Binding-site contacts:
Ligand atom O2S contacts residue GLY222 of chain 29.A at 3.4 Å (h-bond).
Ligand atom C2 contacts residue TRP374 of chain 29.A at 4.0 Å (hydrophobic).
Ligand atom C3 contacts residue ASP229 of chain 29.A at 4.4 Å.
Ligand atom O3S contacts residue ARG224 of chain 29.A at 3.8 Å.
Ligand atom S1 contacts residue ARG224 of chain 29.A at 4.0 Å.
Ligand atom S1 contacts residue TRP374 of chain 29.A at 4.4 Å.
Ligand atom O1S contacts residue TRP374 of chain 29.A at 4.0 Å.
Ligand atom O2S contacts residue LYS215 of chain 29.A at 3.1 Å (salt-bridge).
Ligand atom S1 contacts residue LYS215 of chain 29.A at 4.1 Å.
Ligand atom C1 contacts residue ARG224 of chain 29.A at 4.1 Å.
Ligand atom C3 contacts residue TRP374 of chain 29.A at 4.0 Å (hydrophobic).
Ligand atom C2 contacts residue ARG224 of chain 29.A at 4.0 Å.
Ligand atom O1S contacts residue PHE223 of chain 29.A at 3.2 Å.
Ligand atom N1 contacts residue TRP374 of chain 29.A at 3.5 Å.
Ligand atom O1S contacts residue LYS215 of chain 29.A at 3.9 Å.
Ligand atom C1 contacts residue TRP374 of chain 29.A at 3.3 Å (hydrophobic).
Ligand atom S1 contacts residue GLY222 of chain 29.A at 3.8 Å.
Ligand atom O1S contacts residue ARG224 of chain 29.A at 2.9 Å (salt-bridge).
Ligand atom O1S contacts residue GLY222 of chain 29.A at 3.0 Å (h-bond).

A protein and the small-molecule ligand that binds it are described below.
Small molecule (SMILES): CCCCCCCCCCCC[N+](C)(C)CCCS(=O)(=O)O

Sequence of chain 29.A:
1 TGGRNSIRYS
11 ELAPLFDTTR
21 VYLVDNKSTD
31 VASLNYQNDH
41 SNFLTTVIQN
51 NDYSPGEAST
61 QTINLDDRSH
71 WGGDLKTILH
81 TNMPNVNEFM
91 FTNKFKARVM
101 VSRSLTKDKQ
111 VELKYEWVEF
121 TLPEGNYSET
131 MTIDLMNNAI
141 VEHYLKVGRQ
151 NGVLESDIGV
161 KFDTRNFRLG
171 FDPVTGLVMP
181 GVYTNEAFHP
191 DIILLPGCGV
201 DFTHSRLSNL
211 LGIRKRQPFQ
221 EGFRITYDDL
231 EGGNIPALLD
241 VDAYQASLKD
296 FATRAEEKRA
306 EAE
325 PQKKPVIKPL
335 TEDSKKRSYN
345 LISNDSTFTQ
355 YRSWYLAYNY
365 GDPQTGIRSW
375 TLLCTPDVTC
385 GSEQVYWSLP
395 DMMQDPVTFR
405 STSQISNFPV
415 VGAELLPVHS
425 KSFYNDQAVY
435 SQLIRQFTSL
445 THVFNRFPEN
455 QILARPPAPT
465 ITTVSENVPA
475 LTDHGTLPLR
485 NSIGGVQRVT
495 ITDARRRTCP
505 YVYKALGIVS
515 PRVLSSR